Sequence of chain 1.B:
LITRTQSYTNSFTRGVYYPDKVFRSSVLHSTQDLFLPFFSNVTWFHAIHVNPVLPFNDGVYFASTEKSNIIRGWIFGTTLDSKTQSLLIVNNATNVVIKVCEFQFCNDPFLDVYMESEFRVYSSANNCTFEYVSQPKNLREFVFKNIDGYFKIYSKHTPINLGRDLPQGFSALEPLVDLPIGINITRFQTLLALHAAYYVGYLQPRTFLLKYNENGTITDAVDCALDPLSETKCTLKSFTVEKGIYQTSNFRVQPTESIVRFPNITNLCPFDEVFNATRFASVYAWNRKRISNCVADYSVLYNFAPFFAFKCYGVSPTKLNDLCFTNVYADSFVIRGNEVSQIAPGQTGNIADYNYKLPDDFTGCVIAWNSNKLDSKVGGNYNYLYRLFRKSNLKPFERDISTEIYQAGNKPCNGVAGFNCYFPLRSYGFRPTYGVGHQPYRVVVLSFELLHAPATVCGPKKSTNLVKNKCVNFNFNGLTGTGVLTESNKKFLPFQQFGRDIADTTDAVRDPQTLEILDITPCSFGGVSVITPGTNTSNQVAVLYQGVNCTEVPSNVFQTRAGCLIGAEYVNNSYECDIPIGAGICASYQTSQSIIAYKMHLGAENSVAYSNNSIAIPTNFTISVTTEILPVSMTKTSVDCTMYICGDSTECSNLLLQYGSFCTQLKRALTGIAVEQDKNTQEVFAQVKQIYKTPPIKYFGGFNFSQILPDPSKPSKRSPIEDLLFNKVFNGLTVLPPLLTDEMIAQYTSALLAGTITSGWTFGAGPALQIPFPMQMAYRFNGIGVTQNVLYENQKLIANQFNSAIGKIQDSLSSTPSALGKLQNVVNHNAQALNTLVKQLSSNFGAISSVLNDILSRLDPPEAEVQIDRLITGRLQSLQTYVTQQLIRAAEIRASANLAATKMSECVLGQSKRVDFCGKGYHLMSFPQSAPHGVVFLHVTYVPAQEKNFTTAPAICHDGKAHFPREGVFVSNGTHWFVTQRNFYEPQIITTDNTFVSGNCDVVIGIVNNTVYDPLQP

A protein and the small-molecule ligand that binds it are described below.
Small molecule (SMILES): CC(=O)N[C@H]1[C@H](O[C@H]2[C@H](O)[C@@H](NC(C)=O)CO[C@@H]2CO)O[C@H](CO)[C@@H](O)[C@@H]1O

Binding-site contacts:
Ligand atom C7 contacts residue ASN311 of chain 1.B at 4.0 Å.
Ligand atom N2 contacts residue GLN560 of chain 1.B at 3.6 Å (h-bond).
Ligand atom C2 contacts residue ASN311 of chain 1.B at 2.4 Å.
Ligand atom C5 contacts residue ASN311 of chain 1.B at 3.7 Å.
Ligand atom C1 contacts residue ASN311 of chain 1.B at 1.4 Å.
Ligand atom C3 contacts residue GLN560 of chain 1.B at 4.4 Å.
Ligand atom C3 contacts residue ASN311 of chain 1.B at 3.8 Å.
Ligand atom O5 contacts residue ASN311 of chain 1.B at 2.4 Å (h-bond).
Ligand atom C8 contacts residue GLN560 of chain 1.B at 3.5 Å.
Ligand atom C8 contacts residue PRO559 of chain 1.B at 4.4 Å (hydrophobic).
Ligand atom C4 contacts residue ASN311 of chain 1.B at 4.2 Å.
Ligand atom C7 contacts residue GLN560 of chain 1.B at 3.8 Å.
Ligand atom N2 contacts residue ASN311 of chain 1.B at 2.9 Å (h-bond).
Ligand atom O3 contacts residue GLN560 of chain 1.B at 4.5 Å.